A small-molecule ligand and the protein it binds are described below.
Small molecule (SMILES): CN1CCN(c2ccc(C(=O)O)cc2)CC1

Sequence of chain 2.A:
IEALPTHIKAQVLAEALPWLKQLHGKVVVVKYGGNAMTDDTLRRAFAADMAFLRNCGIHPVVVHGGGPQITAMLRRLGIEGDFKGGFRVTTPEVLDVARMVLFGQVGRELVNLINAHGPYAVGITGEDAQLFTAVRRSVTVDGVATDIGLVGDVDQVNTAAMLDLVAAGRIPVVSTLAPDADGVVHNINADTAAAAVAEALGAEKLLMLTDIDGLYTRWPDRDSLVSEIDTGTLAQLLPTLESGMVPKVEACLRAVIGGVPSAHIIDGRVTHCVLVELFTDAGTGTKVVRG

Sequence of chain 5.A:
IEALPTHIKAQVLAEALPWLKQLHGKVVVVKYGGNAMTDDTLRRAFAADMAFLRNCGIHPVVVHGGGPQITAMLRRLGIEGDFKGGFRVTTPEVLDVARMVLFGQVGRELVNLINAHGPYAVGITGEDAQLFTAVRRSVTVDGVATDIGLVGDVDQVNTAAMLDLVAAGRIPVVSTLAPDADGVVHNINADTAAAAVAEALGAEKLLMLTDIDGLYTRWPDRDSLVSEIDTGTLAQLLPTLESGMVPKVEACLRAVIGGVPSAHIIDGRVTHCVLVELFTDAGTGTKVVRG

Binding-site contacts:
Ligand atom C11 contacts residue LEU171 of chain 5.A at 3.5 Å (hydrophobic).
Ligand atom C8 contacts residue ILE130 of chain 5.A at 3.8 Å (hydrophobic).
Ligand atom N2 contacts residue 14N1 of chain 5.B at 0.6 Å.
Ligand atom C8 contacts residue VAL128 of chain 2.A at 3.4 Å (hydrophobic).
Ligand atom C8 contacts residue 14N1 of chain 5.B at 1.2 Å.
Ligand atom C10 contacts residue 14N1 of chain 5.B at 1.1 Å.
Ligand atom N1 contacts residue 14N1 of chain 5.B at 0.9 Å (h-bond).
Ligand atom C4 contacts residue ILE130 of chain 2.A at 3.8 Å (hydrophobic).
Ligand atom C2 contacts residue ARG176 of chain 5.A at 3.4 Å.
Ligand atom C10 contacts residue LEU171 of chain 5.A at 3.9 Å (hydrophobic).
Ligand atom C11 contacts residue LEU171 of chain 2.A at 3.8 Å (hydrophobic).
Ligand atom C3 contacts residue 14N1 of chain 5.B at 1.1 Å.
Ligand atom C5 contacts residue 14N1 of chain 5.B at 0.4 Å.
Ligand atom O2 contacts residue ARG176 of chain 2.A at 3.8 Å.
Ligand atom O1 contacts residue VAL128 of chain 2.A at 3.8 Å.
Ligand atom C6 contacts residue 14N1 of chain 5.B at 1.2 Å.
Ligand atom O1 contacts residue 14N1 of chain 5.B at 0.4 Å.
Ligand atom N2 contacts residue VAL128 of chain 5.A at 3.6 Å.
Ligand atom O1 contacts residue ASP134 of chain 5.A at 3.7 Å.
Ligand atom C1 contacts residue LEU137 of chain 2.A at 3.6 Å (hydrophobic).
Ligand atom C7 contacts residue 14N1 of chain 5.B at 0.7 Å.
Ligand atom N1 contacts residue ALA135 of chain 2.A at 3.8 Å.
Ligand atom C12 contacts residue 14N1 of chain 5.B at 0.9 Å.
Ligand atom O2 contacts residue 14N1 of chain 5.B at 0.7 Å.
Ligand atom C1 contacts residue LEU171 of chain 2.A at 3.7 Å (hydrophobic).
Ligand atom C2 contacts residue 14N1 of chain 5.B at 0.7 Å.
Ligand atom C6 contacts residue VAL128 of chain 5.A at 3.8 Å (hydrophobic).
Ligand atom C7 contacts residue VAL128 of chain 5.A at 3.3 Å (hydrophobic).
Ligand atom C5 contacts residue LEU137 of chain 2.A at 3.6 Å (hydrophobic).
Ligand atom O2 contacts residue ALA135 of chain 5.A at 3.6 Å.
Ligand atom C1 contacts residue 14N1 of chain 5.B at 2.0 Å.
Ligand atom C1 contacts residue ALA167 of chain 2.A at 3.8 Å (hydrophobic).
Ligand atom C9 contacts residue 14N1 of chain 5.B at 0.6 Å.
Ligand atom O1 contacts residue LEU137 of chain 5.A at 3.5 Å.
Ligand atom C4 contacts residue LEU171 of chain 2.A at 3.8 Å (hydrophobic).
Ligand atom C6 contacts residue LEU171 of chain 5.A at 3.8 Å (hydrophobic).
Ligand atom C7 contacts residue VAL128 of chain 2.A at 3.7 Å (hydrophobic).
Ligand atom C4 contacts residue 14N1 of chain 5.B at 1.0 Å.
Ligand atom C12 contacts residue VAL128 of chain 2.A at 3.7 Å (hydrophobic).
Ligand atom C11 contacts residue 14N1 of chain 5.B at 0.5 Å.